Sequence of chain 3.B:
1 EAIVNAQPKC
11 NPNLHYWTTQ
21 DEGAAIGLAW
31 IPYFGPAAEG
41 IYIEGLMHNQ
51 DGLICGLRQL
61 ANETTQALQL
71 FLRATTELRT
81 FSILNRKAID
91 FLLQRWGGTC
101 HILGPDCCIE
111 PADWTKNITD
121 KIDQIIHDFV

A protein and the small-molecule ligand that binds it are described below.
Small molecule (SMILES): CC(=O)N[C@@H]1[C@@H](O)[C@H](O)[C@@H](CO)O[C@H]1O

Sequence of chain 2.B:
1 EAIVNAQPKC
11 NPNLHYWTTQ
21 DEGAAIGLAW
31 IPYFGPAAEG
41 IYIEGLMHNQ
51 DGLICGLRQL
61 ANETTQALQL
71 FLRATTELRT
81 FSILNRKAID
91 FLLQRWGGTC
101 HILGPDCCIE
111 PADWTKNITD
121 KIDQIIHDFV

Binding-site contacts:
Ligand atom C8 contacts residue ASN117 of chain 2.B at 3.6 Å.
Ligand atom C7 contacts residue ASN117 of chain 2.B at 3.1 Å.
Ligand atom N2 contacts residue ASN117 of chain 2.B at 2.5 Å (h-bond).
Ligand atom C1 contacts residue LEU103 of chain 3.B at 4.5 Å (hydrophobic).
Ligand atom C4 contacts residue ASN117 of chain 2.B at 4.2 Å.
Ligand atom C1 contacts residue ASN117 of chain 2.B at 1.4 Å.
Ligand atom O7 contacts residue LYS121 of chain 2.B at 4.3 Å.
Ligand atom C8 contacts residue TRP114 of chain 2.B at 4.1 Å (hydrophobic).
Ligand atom O5 contacts residue ASN117 of chain 2.B at 2.3 Å (h-bond).
Ligand atom C2 contacts residue ASN117 of chain 2.B at 2.6 Å.
Ligand atom C5 contacts residue ASN117 of chain 2.B at 3.6 Å.
Ligand atom C8 contacts residue THR115 of chain 3.B at 3.7 Å.
Ligand atom O7 contacts residue ASN117 of chain 2.B at 3.7 Å.
Ligand atom C3 contacts residue ASN117 of chain 2.B at 3.9 Å.